Binding-site contacts:
Ligand atom C2 contacts residue GLY237 of chain 2.A at 3.6 Å.
Ligand atom C7 contacts residue ASN241 of chain 2.A at 4.0 Å.
Ligand atom O3 contacts residue GLY237 of chain 2.A at 3.5 Å (h-bond).
Ligand atom O6 contacts residue LEU246 of chain 2.A at 3.9 Å.
Ligand atom O6 contacts residue ARG239 of chain 2.A at 3.8 Å.
Ligand atom N2 contacts residue ASN241 of chain 2.A at 2.9 Å (h-bond).
Ligand atom C6 contacts residue ASN241 of chain 2.A at 4.2 Å.
Ligand atom C3 contacts residue ASN241 of chain 2.A at 3.8 Å.
Ligand atom N2 contacts residue GLY237 of chain 2.A at 4.5 Å.
Ligand atom C1 contacts residue ASN241 of chain 2.A at 1.4 Å.
Ligand atom C7 contacts residue GLY237 of chain 2.A at 4.4 Å.
Ligand atom C2 contacts residue ASN241 of chain 2.A at 2.5 Å.
Ligand atom C3 contacts residue GLY237 of chain 2.A at 3.9 Å.
Ligand atom O5 contacts residue GLY237 of chain 2.A at 4.5 Å.
Ligand atom C5 contacts residue ASN241 of chain 2.A at 3.6 Å.
Ligand atom O5 contacts residue ARG239 of chain 2.A at 4.1 Å.
Ligand atom C4 contacts residue ASN241 of chain 2.A at 4.2 Å.
Ligand atom O7 contacts residue GLY237 of chain 2.A at 3.6 Å.
Ligand atom O6 contacts residue ASN241 of chain 2.A at 4.0 Å.
Ligand atom C4 contacts residue GLY237 of chain 2.A at 4.0 Å.
Ligand atom O5 contacts residue ASN241 of chain 2.A at 2.4 Å (h-bond).

Sequence of chain 2.A:
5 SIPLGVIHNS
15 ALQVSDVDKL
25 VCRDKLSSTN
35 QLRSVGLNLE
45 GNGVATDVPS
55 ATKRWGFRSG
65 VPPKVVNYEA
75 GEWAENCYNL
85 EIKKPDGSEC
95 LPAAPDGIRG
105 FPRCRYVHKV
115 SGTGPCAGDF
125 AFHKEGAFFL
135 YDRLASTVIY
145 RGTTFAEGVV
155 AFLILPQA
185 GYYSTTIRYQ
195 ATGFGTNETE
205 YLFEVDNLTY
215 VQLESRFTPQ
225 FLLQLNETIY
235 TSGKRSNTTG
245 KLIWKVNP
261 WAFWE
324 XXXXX

A protein and the small-molecule ligand that binds it are described below.
Small molecule (SMILES): CC(=O)N[C@@H]1[C@@H](O)[C@H](O)[C@@H](CO)O[C@H]1O